Sequence of chain 1.B:
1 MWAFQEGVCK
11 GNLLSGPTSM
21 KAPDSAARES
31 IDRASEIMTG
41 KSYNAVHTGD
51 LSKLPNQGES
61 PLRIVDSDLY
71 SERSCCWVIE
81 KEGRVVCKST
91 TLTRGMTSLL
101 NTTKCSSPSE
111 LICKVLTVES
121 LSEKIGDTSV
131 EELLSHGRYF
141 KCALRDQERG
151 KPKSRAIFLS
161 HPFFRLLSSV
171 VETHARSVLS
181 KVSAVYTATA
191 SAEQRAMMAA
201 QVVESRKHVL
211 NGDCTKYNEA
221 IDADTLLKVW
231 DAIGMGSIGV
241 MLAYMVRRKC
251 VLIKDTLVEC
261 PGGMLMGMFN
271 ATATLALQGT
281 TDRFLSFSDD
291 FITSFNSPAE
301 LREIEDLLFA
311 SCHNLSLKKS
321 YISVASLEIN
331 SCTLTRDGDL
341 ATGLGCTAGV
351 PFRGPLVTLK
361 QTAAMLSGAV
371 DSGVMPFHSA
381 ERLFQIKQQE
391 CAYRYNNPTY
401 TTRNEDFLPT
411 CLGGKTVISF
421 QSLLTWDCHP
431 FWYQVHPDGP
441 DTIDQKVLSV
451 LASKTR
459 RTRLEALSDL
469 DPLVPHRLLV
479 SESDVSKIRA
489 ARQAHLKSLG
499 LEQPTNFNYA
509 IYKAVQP

Binding-site contacts:
Ligand atom O7 contacts residue MG1 of chain 1.J at 3.8 Å.
Ligand atom O12 contacts residue MET266 of chain 1.B at 3.9 Å.
Ligand atom C4 contacts residue ARG155 of chain 1.B at 3.5 Å.
Ligand atom O13 contacts residue MET266 of chain 1.B at 3.9 Å.
Ligand atom O11 contacts residue ARG155 of chain 1.B at 2.7 Å (salt-bridge).
Ligand atom P3 contacts residue MG1 of chain 1.J at 3.5 Å.
Ligand atom N3 contacts residue GLU148 of chain 1.B at 3.1 Å (salt-bridge).
Ligand atom C7 contacts residue MET266 of chain 1.B at 3.7 Å (hydrophobic).
Ligand atom C9 contacts residue ASP289 of chain 1.B at 3.0 Å.
Ligand atom O5 contacts residue LYS216 of chain 1.B at 3.1 Å (salt-bridge).
Ligand atom O4 contacts residue MG1 of chain 1.J at 2.8 Å.
Ligand atom O8 contacts residue ASP213 of chain 1.B at 3.1 Å (salt-bridge).
Ligand atom C2 contacts residue ARG155 of chain 1.B at 3.6 Å.
Ligand atom O6 contacts residue TYR217 of chain 1.B at 3.7 Å.
Ligand atom O8 contacts residue CYS214 of chain 1.B at 3.4 Å (h-bond).
Ligand atom O7 contacts residue LYS216 of chain 1.B at 3.5 Å (salt-bridge).
Ligand atom O6 contacts residue LYS216 of chain 1.B at 3.6 Å (salt-bridge).
Ligand atom O12 contacts residue ASN218 of chain 1.B at 2.7 Å (h-bond).
Ligand atom P2 contacts residue MG1 of chain 1.J at 3.8 Å.
Ligand atom C7 contacts residue ASN218 of chain 1.B at 3.9 Å.
Ligand atom P2 contacts residue LYS216 of chain 1.B at 3.6 Å.
Ligand atom O11 contacts residue LYS151 of chain 1.B at 3.3 Å (salt-bridge).
Ligand atom C1 contacts residue ARG155 of chain 1.B at 3.3 Å.
Ligand atom N3 contacts residue ARG155 of chain 1.B at 3.3 Å (salt-bridge).
Ligand atom O7 contacts residue THR215 of chain 1.B at 3.8 Å.
Ligand atom C8 contacts residue ASP289 of chain 1.B at 3.0 Å.
Ligand atom O3 contacts residue ARG155 of chain 1.B at 3.7 Å.
Ligand atom N1 contacts residue ARG155 of chain 1.B at 3.9 Å.
Ligand atom O6 contacts residue MG1 of chain 1.J at 2.8 Å.
Ligand atom C6 contacts residue GLY267 of chain 1.B at 3.8 Å.
Ligand atom O6 contacts residue THR215 of chain 1.B at 3.8 Å.
Ligand atom O1 contacts residue MET266 of chain 1.B at 3.7 Å.
Ligand atom O6 contacts residue CYS214 of chain 1.B at 3.0 Å (h-bond).
Ligand atom O13 contacts residue GLY267 of chain 1.B at 3.2 Å (h-bond).
Ligand atom O4 contacts residue ASP289 of chain 1.B at 3.9 Å.
Ligand atom O2 contacts residue ASP289 of chain 1.B at 3.2 Å (salt-bridge).
Ligand atom O8 contacts residue MG1 of chain 1.J at 2.1 Å.
Ligand atom O5 contacts residue TYR217 of chain 1.B at 3.7 Å.
Ligand atom O9 contacts residue THR215 of chain 1.B at 3.1 Å (h-bond).
Ligand atom C6 contacts residue MET266 of chain 1.B at 3.7 Å (hydrophobic).

The protein below binds the small molecule below.
Small molecule (SMILES): Nc1ccn([C@@H]2O[C@H](COP(=O)(O)NP(=O)(O)OP(=O)(O)O)[C@@H](O)[C@H]2O)c(=O)n1